Binding-site contacts:
Ligand atom N1 contacts residue PRO271 of chain 1.M at 3.8 Å.
Ligand atom N4 contacts residue PHE129 of chain 1.M at 3.5 Å.
Ligand atom C22 contacts residue LYS270 of chain 1.M at 3.9 Å.
Ligand atom C24 contacts residue GLY143 of chain 1.M at 3.9 Å.
Ligand atom O6 contacts residue PRO271 of chain 1.M at 3.6 Å.
Ligand atom C13 contacts residue PHE129 of chain 1.M at 3.6 Å (hydrophobic).
Ligand atom S3 contacts residue ALA144 of chain 1.M at 3.7 Å.
Ligand atom C21 contacts residue GLY143 of chain 1.M at 3.7 Å.
Ligand atom C27 contacts residue PHE129 of chain 1.M at 3.3 Å (hydrophobic).
Ligand atom C23 contacts residue GLY143 of chain 1.M at 3.7 Å.
Ligand atom S3 contacts residue GLY143 of chain 1.M at 3.8 Å.
Ligand atom C22 contacts residue PRO271 of chain 1.M at 3.4 Å (hydrophobic).
Ligand atom C26 contacts residue PRO271 of chain 1.M at 3.6 Å (hydrophobic).
Ligand atom C27 contacts residue SER140 of chain 1.M at 3.8 Å.
Ligand atom C6 contacts residue GLU272 of chain 1.M at 3.9 Å.
Ligand atom C22 contacts residue GLY143 of chain 1.M at 3.6 Å.
Ligand atom C23 contacts residue ILE269 of chain 1.M at 3.5 Å (hydrophobic).
Ligand atom C7 contacts residue TYR274 of chain 1.M at 3.3 Å (hydrophobic).
Ligand atom C11 contacts residue PHE275 of chain 1.M at 3.6 Å (hydrophobic).
Ligand atom C13 contacts residue MET125 of chain 1.M at 3.9 Å (hydrophobic).
Ligand atom C7 contacts residue GLU272 of chain 1.M at 3.8 Å.
Ligand atom C8 contacts residue PHE129 of chain 1.M at 3.9 Å (hydrophobic).
Ligand atom C25 contacts residue PRO271 of chain 1.M at 3.9 Å (hydrophobic).
Ligand atom C3 contacts residue TYR132 of chain 1.M at 3.3 Å (hydrophobic).
Ligand atom C9 contacts residue PHE129 of chain 1.M at 3.8 Å (hydrophobic).
Ligand atom O6 contacts residue GLU272 of chain 1.M at 2.8 Å (salt-bridge).
Ligand atom C12 contacts residue MET125 of chain 1.M at 3.2 Å (hydrophobic).
Ligand atom C7 contacts residue TYR132 of chain 1.M at 3.6 Å (hydrophobic).
Ligand atom S3 contacts residue TYR132 of chain 1.M at 3.3 Å.
Ligand atom C25 contacts residue ILE147 of chain 1.M at 3.6 Å (hydrophobic).
Ligand atom N4 contacts residue TYR132 of chain 1.M at 3.6 Å.
Ligand atom C21 contacts residue PRO271 of chain 1.M at 3.5 Å (hydrophobic).
Ligand atom C27 contacts residue TYR132 of chain 1.M at 3.8 Å (hydrophobic).
Ligand atom C23 contacts residue PRO271 of chain 1.M at 3.7 Å (hydrophobic).
Ligand atom N2 contacts residue TYR132 of chain 1.M at 3.7 Å.
Ligand atom C26 contacts residue ILE147 of chain 1.M at 3.9 Å (hydrophobic).
Ligand atom C10 contacts residue PHE275 of chain 1.M at 3.7 Å (hydrophobic).
Ligand atom C27 contacts residue VAL133 of chain 1.M at 3.2 Å (hydrophobic).
Ligand atom C13 contacts residue ALA128 of chain 1.M at 3.9 Å (hydrophobic).
Ligand atom C7 contacts residue ALA128 of chain 1.M at 3.8 Å (hydrophobic).

A protein and the small-molecule ligand that binds it are described below.
Small molecule (SMILES): CSC1=N[C@@](C)(c2ccccc2)C(=O)N1Nc1ccccc1

Sequence of chain 1.M:
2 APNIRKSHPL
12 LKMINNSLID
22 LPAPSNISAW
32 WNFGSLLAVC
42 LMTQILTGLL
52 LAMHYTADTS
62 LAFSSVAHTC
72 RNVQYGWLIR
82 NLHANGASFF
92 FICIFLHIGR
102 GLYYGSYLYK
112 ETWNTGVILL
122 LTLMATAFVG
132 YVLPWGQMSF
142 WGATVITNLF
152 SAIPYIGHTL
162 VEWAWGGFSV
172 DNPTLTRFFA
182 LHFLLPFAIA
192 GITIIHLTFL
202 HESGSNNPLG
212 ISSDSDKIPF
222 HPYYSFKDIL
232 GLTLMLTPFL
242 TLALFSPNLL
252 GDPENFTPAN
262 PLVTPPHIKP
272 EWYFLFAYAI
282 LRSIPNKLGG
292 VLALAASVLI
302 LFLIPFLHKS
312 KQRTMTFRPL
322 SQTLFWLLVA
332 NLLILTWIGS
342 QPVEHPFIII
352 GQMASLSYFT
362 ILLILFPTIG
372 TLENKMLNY